Binding-site contacts:
Ligand atom C1 contacts residue MET111 of chain 2.A at 3.8 Å (hydrophobic).
Ligand atom C25 contacts residue ALA124 of chain 2.A at 3.6 Å (hydrophobic).
Ligand atom C24 contacts residue GLY148 of chain 2.A at 3.5 Å.
Ligand atom N9 contacts residue THR197 of chain 2.A at 3.6 Å.
Ligand atom C24 contacts residue VAL149 of chain 2.A at 3.9 Å (hydrophobic).
Ligand atom C12 contacts residue ASN64 of chain 2.A at 3.7 Å.
Ligand atom C5 contacts residue ASP106 of chain 2.A at 3.9 Å.
Ligand atom N9 contacts residue ASP106 of chain 2.A at 2.7 Å (salt-bridge).
Ligand atom C26 contacts residue LEU120 of chain 2.A at 3.7 Å (hydrophobic).
Ligand atom C24 contacts residue PHE151 of chain 2.A at 3.9 Å (hydrophobic).
Ligand atom C16 contacts residue LEU120 of chain 2.A at 3.9 Å (hydrophobic).
Ligand atom N2 contacts residue MET111 of chain 2.A at 3.5 Å.
Ligand atom C25 contacts residue GLY148 of chain 2.A at 3.6 Å.
Ligand atom N4 contacts residue THR197 of chain 2.A at 3.4 Å (h-bond).
Ligand atom C5 contacts residue THR197 of chain 2.A at 3.7 Å.
Ligand atom C3 contacts residue MET111 of chain 2.A at 3.6 Å (hydrophobic).
Ligand atom C21 contacts residue TRP175 of chain 2.A at 3.6 Å (hydrophobic).
Ligand atom N19 contacts residue LEU120 of chain 2.A at 3.9 Å.
Ligand atom C14 contacts residue MET111 of chain 2.A at 3.8 Å (hydrophobic).
Ligand atom C15 contacts residue PHE151 of chain 2.A at 3.5 Å (hydrophobic).
Ligand atom C3 contacts residue GLY110 of chain 2.A at 3.7 Å.
Ligand atom N7 contacts residue ASN64 of chain 2.A at 3.5 Å.
Ligand atom C22 contacts residue TYR152 of chain 2.A at 3.8 Å (hydrophobic).
Ligand atom N4 contacts residue ALA68 of chain 2.A at 3.2 Å.
Ligand atom C26 contacts residue TYR152 of chain 2.A at 3.9 Å (hydrophobic).
Ligand atom C8 contacts residue ASN64 of chain 2.A at 3.9 Å.
Ligand atom C8 contacts residue ASP106 of chain 2.A at 3.4 Å.
Ligand atom C11 contacts residue LEU120 of chain 2.A at 3.7 Å (hydrophobic).
Ligand atom N18 contacts residue LEU120 of chain 2.A at 3.7 Å.
Ligand atom C20 contacts residue LEU120 of chain 2.A at 3.8 Å (hydrophobic).
Ligand atom O23 contacts residue TYR152 of chain 2.A at 3.9 Å.
Ligand atom N10 contacts residue MET111 of chain 2.A at 4.0 Å.
Ligand atom N18 contacts residue TYR152 of chain 2.A at 3.4 Å (h-bond).
Ligand atom C3 contacts residue ALA68 of chain 2.A at 3.7 Å (hydrophobic).
Ligand atom C26 contacts residue ALA124 of chain 2.A at 3.7 Å (hydrophobic).
Ligand atom C5 contacts residue ALA68 of chain 2.A at 3.6 Å (hydrophobic).
Ligand atom C17 contacts residue TYR152 of chain 2.A at 3.9 Å (hydrophobic).
Ligand atom C21 contacts residue LEU116 of chain 2.A at 3.6 Å (hydrophobic).
Ligand atom O23 contacts residue PHE151 of chain 2.A at 3.3 Å.
Ligand atom C16 contacts residue PHE151 of chain 2.A at 3.9 Å (hydrophobic).

The small molecule below binds the protein below.
Small molecule (SMILES): Cc1n[nH]c(-c2ccco2)c1CCCCN(C)c1ncnc2nc[nH]c12

Sequence of chain 2.A:
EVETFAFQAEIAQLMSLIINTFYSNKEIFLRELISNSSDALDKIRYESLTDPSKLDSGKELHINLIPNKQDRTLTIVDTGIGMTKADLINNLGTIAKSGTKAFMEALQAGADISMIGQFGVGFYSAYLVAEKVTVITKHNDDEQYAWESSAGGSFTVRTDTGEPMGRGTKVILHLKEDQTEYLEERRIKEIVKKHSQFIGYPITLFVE